The small molecule below binds the protein below.
Small molecule (SMILES): O=Cc1ccc(O)cc1

Binding-site contacts:
Ligand atom C6 contacts residue LEU214 of chain 2.C at 3.7 Å (hydrophobic).
Ligand atom C4 contacts residue ALA123 of chain 2.A at 3.5 Å (hydrophobic).
Ligand atom C2 contacts residue PYR1 of chain 2.K at 4.3 Å.
Ligand atom C1' contacts residue LEU124 of chain 2.A at 4.1 Å (hydrophobic).
Ligand atom O1' contacts residue VAL120 of chain 2.A at 4.4 Å.
Ligand atom C1 contacts residue PYR1 of chain 2.K at 4.1 Å.
Ligand atom C2 contacts residue VAL120 of chain 2.A at 3.9 Å (hydrophobic).
Ligand atom C4 contacts residue LEU214 of chain 2.C at 4.0 Å (hydrophobic).
Ligand atom O4 contacts residue VAL236 of chain 2.C at 3.9 Å.
Ligand atom C1 contacts residue LEU124 of chain 2.A at 3.8 Å (hydrophobic).
Ligand atom C2 contacts residue GLY121 of chain 2.A at 3.6 Å.
Ligand atom C2 contacts residue ALA176 of chain 2.C at 3.9 Å (hydrophobic).
Ligand atom C4 contacts residue VAL236 of chain 2.C at 4.3 Å (hydrophobic).
Ligand atom C5 contacts residue ALA123 of chain 2.A at 4.3 Å (hydrophobic).
Ligand atom C3 contacts residue ALA176 of chain 2.C at 4.3 Å (hydrophobic).
Ligand atom C5 contacts residue LEU214 of chain 2.C at 3.3 Å (hydrophobic).
Ligand atom O4 contacts residue ALA123 of chain 2.A at 3.0 Å.
Ligand atom O1' contacts residue ARG72 of chain 2.C at 2.4 Å (salt-bridge).
Ligand atom O1' contacts residue TRP21 of chain 2.C at 4.3 Å.
Ligand atom C1' contacts residue VAL120 of chain 2.A at 3.6 Å (hydrophobic).
Ligand atom O1' contacts residue LEU124 of chain 2.A at 4.3 Å.
Ligand atom C6 contacts residue PYR1 of chain 2.K at 4.3 Å.
Ligand atom C3 contacts residue ALA123 of chain 2.A at 3.8 Å (hydrophobic).
Ligand atom C1' contacts residue HIS47 of chain 2.C at 3.8 Å.
Ligand atom C1' contacts residue GLY121 of chain 2.A at 3.7 Å.
Ligand atom C1' contacts residue PYR1 of chain 2.K at 3.6 Å.
Ligand atom C1 contacts residue VAL120 of chain 2.A at 4.3 Å (hydrophobic).
Ligand atom C1 contacts residue GLY121 of chain 2.A at 3.9 Å.
Ligand atom O1' contacts residue ZN1 of chain 2.M at 4.1 Å.
Ligand atom C6 contacts residue TRP21 of chain 2.C at 4.1 Å (hydrophobic).
Ligand atom O1' contacts residue HIS47 of chain 2.C at 3.8 Å.
Ligand atom C1' contacts residue ZN1 of chain 2.M at 4.4 Å.
Ligand atom C1 contacts residue ARG72 of chain 2.C at 4.5 Å.
Ligand atom C5 contacts residue LEU124 of chain 2.A at 3.7 Å (hydrophobic).
Ligand atom C5 contacts residue VAL236 of chain 2.C at 3.8 Å (hydrophobic).
Ligand atom O4 contacts residue LEU214 of chain 2.C at 4.3 Å.
Ligand atom O1' contacts residue PYR1 of chain 2.K at 3.0 Å (h-bond).
Ligand atom O1' contacts residue ASP44 of chain 2.C at 4.5 Å.
Ligand atom C1' contacts residue ARG72 of chain 2.C at 3.4 Å.
Ligand atom C6 contacts residue LEU124 of chain 2.A at 3.2 Å (hydrophobic).

Sequence of chain 2.C:
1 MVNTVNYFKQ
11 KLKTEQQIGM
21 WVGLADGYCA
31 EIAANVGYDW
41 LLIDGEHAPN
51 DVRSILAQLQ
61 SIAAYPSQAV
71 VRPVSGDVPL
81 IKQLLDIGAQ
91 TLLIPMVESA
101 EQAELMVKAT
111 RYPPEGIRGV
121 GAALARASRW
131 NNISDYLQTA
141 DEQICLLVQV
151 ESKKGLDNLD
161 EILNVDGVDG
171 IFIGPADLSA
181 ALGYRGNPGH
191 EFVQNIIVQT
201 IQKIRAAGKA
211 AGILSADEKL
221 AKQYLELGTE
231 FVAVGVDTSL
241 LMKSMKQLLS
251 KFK

Sequence of chain 2.A:
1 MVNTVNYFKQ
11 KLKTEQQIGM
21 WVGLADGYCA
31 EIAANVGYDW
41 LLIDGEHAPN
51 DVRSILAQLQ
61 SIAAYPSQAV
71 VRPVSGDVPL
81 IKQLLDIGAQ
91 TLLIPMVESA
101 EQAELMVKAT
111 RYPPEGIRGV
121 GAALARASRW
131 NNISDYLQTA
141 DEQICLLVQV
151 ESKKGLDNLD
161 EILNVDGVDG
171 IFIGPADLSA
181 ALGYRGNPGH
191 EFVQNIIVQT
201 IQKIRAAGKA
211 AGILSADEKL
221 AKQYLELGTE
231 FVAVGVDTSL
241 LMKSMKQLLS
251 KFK